Sequence of chain 1.B:
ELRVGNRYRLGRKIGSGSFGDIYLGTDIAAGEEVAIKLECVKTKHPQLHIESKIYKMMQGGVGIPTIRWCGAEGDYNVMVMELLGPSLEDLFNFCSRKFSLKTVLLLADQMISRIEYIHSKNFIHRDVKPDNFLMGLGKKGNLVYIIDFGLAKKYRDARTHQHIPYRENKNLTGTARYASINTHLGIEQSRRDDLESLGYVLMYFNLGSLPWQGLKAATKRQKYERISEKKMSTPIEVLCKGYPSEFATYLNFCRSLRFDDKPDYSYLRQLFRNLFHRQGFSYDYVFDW

Binding-site contacts:
Ligand atom O contacts residue ARG185 of chain 1.B at 3.0 Å (salt-bridge).
Ligand atom O contacts residue THR181 of chain 1.B at 3.4 Å.
Ligand atom O1P contacts residue GLY25 of chain 1.B at 3.2 Å.
Ligand atom CG1 contacts residue ARG185 of chain 1.B at 3.4 Å.
Ligand atom C contacts residue SER26 of chain 1.B at 3.7 Å.
Ligand atom O1P contacts residue SER26 of chain 1.B at 2.9 Å (h-bond).
Ligand atom O2P contacts residue ASP135 of chain 1.B at 3.4 Å (salt-bridge).
Ligand atom O1P contacts residue LYS231 of chain 1.B at 3.1 Å (salt-bridge).
Ligand atom CB contacts residue GLY182 of chain 1.B at 3.6 Å.
Ligand atom O contacts residue GLY182 of chain 1.B at 3.4 Å (h-bond).
Ligand atom O contacts residue THR183 of chain 1.B at 3.6 Å (h-bond).
Ligand atom CA contacts residue THR183 of chain 1.B at 3.5 Å.
Ligand atom O contacts residue SER26 of chain 1.B at 2.8 Å (h-bond).
Ligand atom N contacts residue GLY182 of chain 1.B at 2.9 Å (h-bond).
Ligand atom O contacts residue LYS137 of chain 1.B at 3.0 Å (salt-bridge).
Ligand atom C contacts residue LEU180 of chain 1.B at 3.5 Å (hydrophobic).
Ligand atom O contacts residue ALA184 of chain 1.B at 3.2 Å (h-bond).
Ligand atom CD1 contacts residue TYR232 of chain 1.B at 3.7 Å (hydrophobic).
Ligand atom O3P contacts residue GLN221 of chain 1.B at 3.4 Å.
Ligand atom O1P contacts residue GLY222 of chain 1.B at 2.9 Å (h-bond).
Ligand atom O contacts residue THR183 of chain 1.B at 3.0 Å.
Ligand atom P contacts residue ARG185 of chain 1.B at 3.7 Å.
Ligand atom CD1 contacts residue GLY182 of chain 1.B at 3.1 Å.
Ligand atom O2P contacts residue ARG185 of chain 1.B at 2.6 Å (salt-bridge).
Ligand atom O contacts residue LEU159 of chain 1.B at 3.5 Å.
Ligand atom OG contacts residue LYS137 of chain 1.B at 3.3 Å (salt-bridge).
Ligand atom C contacts residue THR181 of chain 1.B at 3.1 Å.
Ligand atom O2P contacts residue PHE27 of chain 1.B at 3.5 Å.
Ligand atom O3P contacts residue ASP156 of chain 1.B at 3.5 Å (salt-bridge).
Ligand atom OG contacts residue ASP135 of chain 1.B at 3.5 Å (salt-bridge).
Ligand atom OG1 contacts residue PHE27 of chain 1.B at 3.6 Å.
Ligand atom CD2 contacts residue TYR232 of chain 1.B at 3.5 Å (hydrophobic).
Ligand atom O contacts residue THR183 of chain 1.B at 3.4 Å (h-bond).
Ligand atom CB contacts residue LEU180 of chain 1.B at 3.7 Å (hydrophobic).
Ligand atom O contacts residue GLY182 of chain 1.B at 2.8 Å (h-bond).
Ligand atom O3P contacts residue ARG185 of chain 1.B at 2.6 Å (salt-bridge).
Ligand atom O3P contacts residue LYS137 of chain 1.B at 3.0 Å (salt-bridge).
Ligand atom N contacts residue SER26 of chain 1.B at 3.7 Å.
Ligand atom P contacts residue ASP156 of chain 1.B at 3.7 Å.
Ligand atom O2P contacts residue ASP156 of chain 1.B at 2.6 Å (salt-bridge).

A small-molecule ligand and the protein it binds are described below.
Small molecule (SMILES): CC(C)C[C@H](NC(=O)[C@H](COP(=O)(O)O)NC(=O)[C@H](C)NC(=O)[C@@H](NC(=O)[C@@H](N)COP(=O)(O)O)C(C)C)C(=O)N[C@H](C=O)[C@@H](C)O